Binding-site contacts:
Ligand atom C2 contacts residue ASN203 of chain 1.D at 2.5 Å.
Ligand atom O5 contacts residue ASN203 of chain 1.D at 2.4 Å (h-bond).
Ligand atom C1 contacts residue ASN203 of chain 1.D at 1.4 Å.
Ligand atom C7 contacts residue ASN203 of chain 1.D at 3.3 Å.
Ligand atom C2 contacts residue THR205 of chain 1.D at 4.4 Å.
Ligand atom C3 contacts residue ASN203 of chain 1.D at 3.8 Å.
Ligand atom O6 contacts residue ALA206 of chain 1.D at 4.2 Å.
Ligand atom C5 contacts residue ASN203 of chain 1.D at 3.7 Å.
Ligand atom C5 contacts residue THR205 of chain 1.D at 3.6 Å.
Ligand atom C1 contacts residue THR205 of chain 1.D at 3.3 Å.
Ligand atom O6 contacts residue THR205 of chain 1.D at 4.2 Å.
Ligand atom O7 contacts residue ASN203 of chain 1.D at 3.3 Å (h-bond).
Ligand atom N2 contacts residue ASN203 of chain 1.D at 2.9 Å (h-bond).
Ligand atom C4 contacts residue ASN203 of chain 1.D at 4.2 Å.
Ligand atom O5 contacts residue THR205 of chain 1.D at 3.6 Å (h-bond).
Ligand atom C8 contacts residue ASN203 of chain 1.D at 4.3 Å.

The protein below binds the small molecule below.
Small molecule (SMILES): CC(=O)N[C@@H]1[C@@H](O)[C@H](O)[C@@H](CO)O[C@H]1O

Sequence of chain 1.D:
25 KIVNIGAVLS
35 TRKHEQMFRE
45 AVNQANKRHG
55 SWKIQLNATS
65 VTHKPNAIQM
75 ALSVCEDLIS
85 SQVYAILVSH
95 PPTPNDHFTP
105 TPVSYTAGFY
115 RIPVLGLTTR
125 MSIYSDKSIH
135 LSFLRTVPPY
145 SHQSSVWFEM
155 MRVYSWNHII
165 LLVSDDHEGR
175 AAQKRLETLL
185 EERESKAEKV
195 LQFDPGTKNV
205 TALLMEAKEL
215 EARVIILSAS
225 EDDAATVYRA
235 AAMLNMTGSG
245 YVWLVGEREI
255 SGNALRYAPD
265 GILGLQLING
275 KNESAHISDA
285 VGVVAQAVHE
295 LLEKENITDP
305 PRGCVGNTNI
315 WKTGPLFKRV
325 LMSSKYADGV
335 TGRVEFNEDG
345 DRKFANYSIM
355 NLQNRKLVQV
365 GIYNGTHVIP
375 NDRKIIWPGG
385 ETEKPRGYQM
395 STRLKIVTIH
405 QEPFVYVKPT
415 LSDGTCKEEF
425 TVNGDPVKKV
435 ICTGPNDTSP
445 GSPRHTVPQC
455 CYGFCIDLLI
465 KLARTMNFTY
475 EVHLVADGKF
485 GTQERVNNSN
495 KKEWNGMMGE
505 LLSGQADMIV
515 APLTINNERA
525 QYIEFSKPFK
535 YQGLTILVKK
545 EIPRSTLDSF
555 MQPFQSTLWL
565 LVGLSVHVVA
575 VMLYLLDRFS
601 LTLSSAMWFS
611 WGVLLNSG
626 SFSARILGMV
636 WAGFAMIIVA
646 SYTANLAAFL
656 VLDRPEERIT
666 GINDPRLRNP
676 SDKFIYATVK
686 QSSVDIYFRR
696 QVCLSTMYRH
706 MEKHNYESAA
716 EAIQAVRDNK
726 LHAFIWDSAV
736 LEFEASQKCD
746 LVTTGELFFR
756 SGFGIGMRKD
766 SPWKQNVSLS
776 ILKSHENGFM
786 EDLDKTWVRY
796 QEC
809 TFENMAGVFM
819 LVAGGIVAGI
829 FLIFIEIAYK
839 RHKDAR